Binding-site contacts:
Ligand atom C contacts residue THR2 of chain 1.V at 3.0 Å.
Ligand atom CA contacts residue THR2 of chain 1.V at 3.5 Å.
Ligand atom N contacts residue THR2 of chain 1.V at 3.3 Å (h-bond).
Ligand atom O contacts residue ALA3 of chain 1.V at 4.3 Å.
Ligand atom C1A contacts residue THR2 of chain 1.V at 4.1 Å.
Ligand atom O contacts residue THR2 of chain 1.V at 2.8 Å (h-bond).

Sequence of chain 1.V:
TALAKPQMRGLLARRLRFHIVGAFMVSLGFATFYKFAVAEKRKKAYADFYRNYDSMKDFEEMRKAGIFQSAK

This small molecule binds to this protein.
Small molecule (SMILES): CC(=O)N[C@@H](CO)C(=O)O